Binding-site contacts:
Ligand atom C11 contacts residue PHE149 of chain 1.A at 3.4 Å (hydrophobic).
Ligand atom C2 contacts residue ASP148 of chain 1.A at 3.3 Å.
Ligand atom C3 contacts residue ILE81 of chain 1.A at 3.9 Å (hydrophobic).
Ligand atom C15 contacts residue ATP1 of chain 1.C at 3.1 Å.
Ligand atom C15 contacts residue LYS37 of chain 1.A at 3.4 Å.
Ligand atom C14 contacts residue ATP1 of chain 1.C at 3.6 Å.
Ligand atom C1 contacts residue ASP148 of chain 1.A at 3.9 Å.
Ligand atom O1 contacts residue LYS37 of chain 1.A at 3.3 Å (salt-bridge).
Ligand atom C11 contacts residue LEU155 of chain 1.A at 3.9 Å (hydrophobic).
Ligand atom N1 contacts residue ILE81 of chain 1.A at 3.5 Å.
Ligand atom N1 contacts residue ASP148 of chain 1.A at 3.8 Å.
Ligand atom F1 contacts residue SER152 of chain 1.A at 3.2 Å.
Ligand atom C4 contacts residue ASP148 of chain 1.A at 3.6 Å.
Ligand atom C10 contacts residue LEU155 of chain 1.A at 3.8 Å (hydrophobic).
Ligand atom O2 contacts residue LYS37 of chain 1.A at 3.6 Å.
Ligand atom F3 contacts residue LYS37 of chain 1.A at 3.4 Å.
Ligand atom C9 contacts residue PHE149 of chain 1.A at 3.9 Å (hydrophobic).
Ligand atom F1 contacts residue GLY150 of chain 1.A at 3.8 Å.
Ligand atom O3 contacts residue LYS37 of chain 1.A at 3.1 Å (salt-bridge).
Ligand atom O3 contacts residue GLY20 of chain 1.A at 3.7 Å.
Ligand atom N2 contacts residue ASP148 of chain 1.A at 3.9 Å.
Ligand atom C1 contacts residue MET83 of chain 1.A at 3.9 Å (hydrophobic).
Ligand atom C10 contacts residue PHE149 of chain 1.A at 3.3 Å (hydrophobic).
Ligand atom F1 contacts residue PHE149 of chain 1.A at 3.4 Å.
Ligand atom I1 contacts residue VAL67 of chain 1.A at 3.4 Å.
Ligand atom F3 contacts residue ILE81 of chain 1.A at 3.6 Å.
Ligand atom F3 contacts residue ASP148 of chain 1.A at 3.2 Å.
Ligand atom F2 contacts residue PHE149 of chain 1.A at 3.6 Å.
Ligand atom F2 contacts residue VAL151 of chain 1.A at 3.7 Å.
Ligand atom O1 contacts residue ASP148 of chain 1.A at 3.1 Å (salt-bridge).
Ligand atom O2 contacts residue ASP148 of chain 1.A at 3.4 Å (salt-bridge).
Ligand atom C4 contacts residue PHE149 of chain 1.A at 3.5 Å (hydrophobic).
Ligand atom F2 contacts residue LEU55 of chain 1.A at 4.0 Å.
Ligand atom C6 contacts residue ASP148 of chain 1.A at 3.8 Å.
Ligand atom C5 contacts residue PHE149 of chain 1.A at 3.9 Å (hydrophobic).
Ligand atom C13 contacts residue ASP148 of chain 1.A at 3.7 Å.
Ligand atom C5 contacts residue ASP148 of chain 1.A at 3.6 Å.
Ligand atom C3 contacts residue ASP148 of chain 1.A at 3.6 Å.
Ligand atom F1 contacts residue VAL151 of chain 1.A at 3.2 Å.
Ligand atom C5 contacts residue LEU58 of chain 1.A at 3.9 Å (hydrophobic).

The small molecule below binds the protein below.
Small molecule (SMILES): O=C(NOCCO)C1=CC=C(F)C(F)C1=Nc1ccc(I)cc1F

Sequence of chain 1.A:
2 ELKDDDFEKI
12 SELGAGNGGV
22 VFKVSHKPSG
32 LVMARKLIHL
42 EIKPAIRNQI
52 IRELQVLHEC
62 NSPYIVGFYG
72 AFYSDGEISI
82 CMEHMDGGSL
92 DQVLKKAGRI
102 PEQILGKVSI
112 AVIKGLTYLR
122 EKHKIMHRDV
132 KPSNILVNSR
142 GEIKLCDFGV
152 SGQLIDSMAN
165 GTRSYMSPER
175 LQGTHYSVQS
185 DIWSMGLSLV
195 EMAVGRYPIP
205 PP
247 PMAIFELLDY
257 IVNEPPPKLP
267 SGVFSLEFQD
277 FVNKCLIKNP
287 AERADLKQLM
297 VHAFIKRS